Binding-site contacts:
Ligand atom C8 contacts residue TRP151 of chain 1.F at 3.2 Å (hydrophobic).
Ligand atom C14 contacts residue TYR200 of chain 1.F at 3.8 Å (hydrophobic).
Ligand atom C7 contacts residue TYR193 of chain 1.F at 4.1 Å (hydrophobic).
Ligand atom C3 contacts residue TYR200 of chain 1.F at 3.1 Å (hydrophobic).
Ligand atom C10 contacts residue TYR200 of chain 1.F at 4.0 Å (hydrophobic).
Ligand atom C14 contacts residue TYR193 of chain 1.F at 3.9 Å (hydrophobic).
Ligand atom N17 contacts residue TRP151 of chain 1.F at 2.7 Å (h-bond).
Ligand atom N16 contacts residue MET122 of chain 1.G at 3.8 Å.
Ligand atom C15 contacts residue TRP151 of chain 1.F at 3.5 Å (hydrophobic).
Ligand atom C7 contacts residue TYR172 of chain 1.G at 3.2 Å (hydrophobic).
Ligand atom C5 contacts residue THR152 of chain 1.F at 4.0 Å.
Ligand atom C7 contacts residue CYS195 of chain 1.F at 3.6 Å (hydrophobic).
Ligand atom C10 contacts residue MET122 of chain 1.G at 3.5 Å (hydrophobic).
Ligand atom C6 contacts residue MET122 of chain 1.G at 3.8 Å (hydrophobic).
Ligand atom C5 contacts residue LEU120 of chain 1.G at 3.7 Å (hydrophobic).
Ligand atom C1 contacts residue ARG112 of chain 1.G at 4.0 Å.
Ligand atom C11 contacts residue MET122 of chain 1.G at 3.3 Å (hydrophobic).
Ligand atom S18 contacts residue TYR193 of chain 1.F at 3.7 Å.
Ligand atom C1 contacts residue LEU120 of chain 1.G at 3.4 Å (hydrophobic).
Ligand atom C2 contacts residue CYS196 of chain 1.F at 4.0 Å (hydrophobic).
Ligand atom C11 contacts residue TYR200 of chain 1.F at 4.1 Å (hydrophobic).
Ligand atom C13 contacts residue TYR200 of chain 1.F at 4.0 Å (hydrophobic).
Ligand atom N17 contacts residue MET122 of chain 1.G at 4.1 Å.
Ligand atom C3 contacts residue TRP151 of chain 1.F at 3.8 Å (hydrophobic).
Ligand atom C13 contacts residue MET122 of chain 1.G at 4.1 Å (hydrophobic).
Ligand atom C8 contacts residue MET122 of chain 1.G at 3.9 Å (hydrophobic).
Ligand atom C1 contacts residue TYR200 of chain 1.F at 4.0 Å (hydrophobic).
Ligand atom C13 contacts residue TYR193 of chain 1.F at 3.5 Å (hydrophobic).
Ligand atom C2 contacts residue CYS195 of chain 1.F at 3.6 Å (hydrophobic).
Ligand atom N16 contacts residue THR152 of chain 1.F at 3.9 Å.
Ligand atom C9 contacts residue MET122 of chain 1.G at 3.6 Å (hydrophobic).
Ligand atom C15 contacts residue TYR97 of chain 1.F at 3.9 Å (hydrophobic).
Ligand atom C10 contacts residue TRP151 of chain 1.F at 3.4 Å (hydrophobic).
Ligand atom C4 contacts residue MET122 of chain 1.G at 4.0 Å (hydrophobic).
Ligand atom C2 contacts residue GLN63 of chain 1.G at 3.9 Å.
Ligand atom C8 contacts residue TYR200 of chain 1.F at 3.9 Å (hydrophobic).
Ligand atom C12 contacts residue MET122 of chain 1.G at 3.1 Å (hydrophobic).
Ligand atom C6 contacts residue TRP151 of chain 1.F at 3.2 Å (hydrophobic).
Ligand atom C14 contacts residue TYR97 of chain 1.F at 3.7 Å (hydrophobic).
Ligand atom N16 contacts residue TRP151 of chain 1.F at 3.7 Å.

Sequence of chain 1.G:
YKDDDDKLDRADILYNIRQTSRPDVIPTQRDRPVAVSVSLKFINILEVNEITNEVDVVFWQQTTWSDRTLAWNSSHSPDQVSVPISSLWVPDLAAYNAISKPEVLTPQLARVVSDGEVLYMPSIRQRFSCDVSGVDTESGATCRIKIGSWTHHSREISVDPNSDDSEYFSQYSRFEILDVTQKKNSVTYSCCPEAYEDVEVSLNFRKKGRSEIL

Sequence of chain 1.F:
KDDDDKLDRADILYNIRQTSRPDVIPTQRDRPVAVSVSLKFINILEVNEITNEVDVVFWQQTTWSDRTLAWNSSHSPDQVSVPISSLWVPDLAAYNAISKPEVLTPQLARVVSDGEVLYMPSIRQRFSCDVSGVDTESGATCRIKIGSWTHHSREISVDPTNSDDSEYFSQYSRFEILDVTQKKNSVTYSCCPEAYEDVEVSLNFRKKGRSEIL

A small-molecule ligand and the protein it binds are described below.
Small molecule (SMILES): C(=C1\CCCN=C1c1cccnc1)\c1cccs1